Sequence of chain 1.A:
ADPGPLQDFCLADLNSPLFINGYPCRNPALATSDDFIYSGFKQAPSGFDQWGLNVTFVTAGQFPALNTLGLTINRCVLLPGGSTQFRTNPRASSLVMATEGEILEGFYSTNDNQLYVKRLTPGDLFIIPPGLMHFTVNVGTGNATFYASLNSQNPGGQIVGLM

The small molecule below binds the protein below.
Small molecule (SMILES): CC(=O)N[C@H]1[C@H](O[C@H]2[C@H](O)[C@@H](NC(C)=O)CO[C@@H]2CO)O[C@H](CO)[C@@H](O[C@@H]2O[C@H](CO)[C@@H](O)[C@H](O)[C@@H]2O)[C@@H]1O

Binding-site contacts:
Ligand atom O7 contacts residue PHE49 of chain 1.A at 3.8 Å.
Ligand atom O5 contacts residue THR57 of chain 1.A at 3.6 Å (h-bond).
Ligand atom C7 contacts residue ASN55 of chain 1.A at 3.4 Å.
Ligand atom C6 contacts residue SER47 of chain 1.A at 4.0 Å.
Ligand atom O6 contacts residue ALA45 of chain 1.A at 2.5 Å (h-bond).
Ligand atom O5 contacts residue ASN55 of chain 1.A at 2.5 Å (h-bond).
Ligand atom C5 contacts residue THR57 of chain 1.A at 3.4 Å.
Ligand atom C2 contacts residue ASN55 of chain 1.A at 2.5 Å.
Ligand atom C7 contacts residue THR57 of chain 1.A at 4.0 Å.
Ligand atom C5 contacts residue SER47 of chain 1.A at 3.9 Å.
Ligand atom C8 contacts residue THR57 of chain 1.A at 3.8 Å.
Ligand atom C6 contacts residue THR57 of chain 1.A at 3.5 Å.
Ligand atom C1 contacts residue ASN55 of chain 1.A at 1.4 Å.
Ligand atom C6 contacts residue ALA45 of chain 1.A at 3.4 Å (hydrophobic).
Ligand atom O5 contacts residue PRO46 of chain 1.A at 3.3 Å.
Ligand atom C1 contacts residue VAL56 of chain 1.A at 3.7 Å (hydrophobic).
Ligand atom C1 contacts residue GLY48 of chain 1.A at 3.9 Å.
Ligand atom C2 contacts residue SER47 of chain 1.A at 3.5 Å.
Ligand atom C6 contacts residue PRO46 of chain 1.A at 4.0 Å (hydrophobic).
Ligand atom C7 contacts residue GLN44 of chain 1.A at 4.1 Å.
Ligand atom C4 contacts residue SER47 of chain 1.A at 3.3 Å.
Ligand atom N2 contacts residue ASN55 of chain 1.A at 2.8 Å (h-bond).
Ligand atom O6 contacts residue PRO46 of chain 1.A at 3.6 Å.
Ligand atom C3 contacts residue SER47 of chain 1.A at 3.7 Å.
Ligand atom O7 contacts residue ASN55 of chain 1.A at 3.7 Å.
Ligand atom N2 contacts residue GLN44 of chain 1.A at 3.6 Å (h-bond).
Ligand atom C8 contacts residue TYR39 of chain 1.A at 4.1 Å (hydrophobic).
Ligand atom O7 contacts residue GLY48 of chain 1.A at 3.1 Å.
Ligand atom N2 contacts residue GLY48 of chain 1.A at 4.0 Å.
Ligand atom C2 contacts residue GLY48 of chain 1.A at 4.1 Å.
Ligand atom O3 contacts residue SER47 of chain 1.A at 3.6 Å.
Ligand atom O5 contacts residue SER47 of chain 1.A at 3.2 Å (h-bond).
Ligand atom C5 contacts residue ASN55 of chain 1.A at 3.7 Å.
Ligand atom C8 contacts residue GLN44 of chain 1.A at 3.5 Å.
Ligand atom C7 contacts residue GLY48 of chain 1.A at 3.6 Å.
Ligand atom C1 contacts residue SER47 of chain 1.A at 4.0 Å.
Ligand atom O7 contacts residue THR57 of chain 1.A at 3.6 Å.
Ligand atom O6 contacts residue SER47 of chain 1.A at 3.0 Å (h-bond).
Ligand atom C3 contacts residue ASN55 of chain 1.A at 3.8 Å.
Ligand atom C8 contacts residue GLY41 of chain 1.A at 3.4 Å.